A small-molecule ligand and the protein it binds are described below.
Small molecule (SMILES): CCC(O)(CC)c1ccc2cc(-c3[nH]nc4cc(C(F)F)sc34)[nH]c2c1

Binding-site contacts:
Ligand atom NAE contacts residue MET84 of chain 1.B at 2.8 Å (h-bond).
Ligand atom FAZ contacts residue SER145 of chain 1.B at 3.2 Å.
Ligand atom CAI contacts residue PHE83 of chain 1.B at 3.6 Å (hydrophobic).
Ligand atom CAL contacts residue ILE15 of chain 1.B at 3.8 Å (hydrophobic).
Ligand atom NAA contacts residue GLU82 of chain 1.B at 2.9 Å (salt-bridge).
Ligand atom FAY contacts residue PHE81 of chain 1.B at 3.4 Å.
Ligand atom NAA contacts residue LEU135 of chain 1.B at 3.7 Å.
Ligand atom CAH contacts residue MET84 of chain 1.B at 3.4 Å (hydrophobic).
Ligand atom NAA contacts residue MET84 of chain 1.B at 3.6 Å.
Ligand atom NAB contacts residue ALA35 of chain 1.B at 3.5 Å.
Ligand atom CAW contacts residue HIS86 of chain 1.B at 3.7 Å.
Ligand atom NAE contacts residue GLY87 of chain 1.B at 3.8 Å.
Ligand atom CAF contacts residue ILE15 of chain 1.B at 3.7 Å (hydrophobic).
Ligand atom CAH contacts residue PHE83 of chain 1.B at 3.6 Å (hydrophobic).
Ligand atom CAH contacts residue GLY87 of chain 1.B at 3.4 Å.
Ligand atom CAU contacts residue ILE15 of chain 1.B at 3.5 Å (hydrophobic).
Ligand atom NAB contacts residue MET84 of chain 1.B at 3.0 Å (h-bond).
Ligand atom CAI contacts residue MET84 of chain 1.B at 3.5 Å (hydrophobic).
Ligand atom CAX contacts residue GLU85 of chain 1.B at 3.8 Å.
Ligand atom CAG contacts residue ILE15 of chain 1.B at 3.5 Å (hydrophobic).
Ligand atom CAV contacts residue PHE81 of chain 1.B at 3.8 Å (hydrophobic).
Ligand atom CAW contacts residue GLY87 of chain 1.B at 3.7 Å.
Ligand atom CAI contacts residue GLY87 of chain 1.B at 3.5 Å.
Ligand atom CAQ contacts residue LEU135 of chain 1.B at 3.6 Å (hydrophobic).
Ligand atom CAM contacts residue ALA35 of chain 1.B at 3.5 Å (hydrophobic).
Ligand atom CAW contacts residue GLU85 of chain 1.B at 3.5 Å.
Ligand atom CAQ contacts residue PHE81 of chain 1.B at 3.7 Å (hydrophobic).
Ligand atom CAN contacts residue ALA35 of chain 1.B at 3.6 Å (hydrophobic).
Ligand atom NAE contacts residue PHE83 of chain 1.B at 3.4 Å.
Ligand atom CAC contacts residue ALA35 of chain 1.B at 3.6 Å (hydrophobic).
Ligand atom NAB contacts residue GLU82 of chain 1.B at 3.5 Å (salt-bridge).
Ligand atom CAN contacts residue LEU135 of chain 1.B at 3.7 Å (hydrophobic).
Ligand atom NAA contacts residue ALA35 of chain 1.B at 3.4 Å.
Ligand atom SAO contacts residue VAL23 of chain 1.B at 3.8 Å.
Ligand atom CAH contacts residue ILE15 of chain 1.B at 3.7 Å (hydrophobic).
Ligand atom FAY contacts residue LYS37 of chain 1.B at 2.9 Å.
Ligand atom FAZ contacts residue PHE81 of chain 1.B at 2.9 Å.
Ligand atom CAG contacts residue GLY87 of chain 1.B at 3.6 Å.
Ligand atom CAM contacts residue LEU135 of chain 1.B at 3.5 Å (hydrophobic).
Ligand atom CAC contacts residue LEU135 of chain 1.B at 3.8 Å (hydrophobic).

Sequence of chain 1.B:
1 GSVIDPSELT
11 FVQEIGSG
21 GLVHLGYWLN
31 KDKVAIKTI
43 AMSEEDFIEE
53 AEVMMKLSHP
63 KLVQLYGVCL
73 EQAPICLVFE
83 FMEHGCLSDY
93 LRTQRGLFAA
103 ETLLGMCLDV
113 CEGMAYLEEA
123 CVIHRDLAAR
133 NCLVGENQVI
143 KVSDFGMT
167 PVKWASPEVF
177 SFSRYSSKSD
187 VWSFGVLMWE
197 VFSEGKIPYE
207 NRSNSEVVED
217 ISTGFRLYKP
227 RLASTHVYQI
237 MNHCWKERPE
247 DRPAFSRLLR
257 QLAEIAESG